Binding-site contacts:
Ligand atom O7 contacts residue ASN61 of chain 1.B at 4.3 Å.
Ligand atom C4 contacts residue ASN61 of chain 1.B at 4.2 Å.
Ligand atom C1 contacts residue ASN61 of chain 1.B at 1.4 Å.
Ligand atom C3 contacts residue ASN61 of chain 1.B at 3.8 Å.
Ligand atom O6 contacts residue TYR28 of chain 1.B at 3.3 Å.
Ligand atom C6 contacts residue TYR28 of chain 1.B at 3.7 Å (hydrophobic).
Ligand atom C5 contacts residue TYR28 of chain 1.B at 4.0 Å (hydrophobic).
Ligand atom O5 contacts residue TYR28 of chain 1.B at 4.0 Å.
Ligand atom C2 contacts residue ASN61 of chain 1.B at 2.5 Å.
Ligand atom C1 contacts residue TYR28 of chain 1.B at 4.3 Å (hydrophobic).
Ligand atom O5 contacts residue ASN61 of chain 1.B at 2.4 Å (h-bond).
Ligand atom N2 contacts residue ASN61 of chain 1.B at 2.9 Å (h-bond).
Ligand atom C7 contacts residue ASN61 of chain 1.B at 3.9 Å.
Ligand atom C5 contacts residue ASN61 of chain 1.B at 3.7 Å.

A protein and the small-molecule ligand that binds it are described below.
Small molecule (SMILES): CC(=O)N[C@@H]1[C@@H](O)[C@H](O)[C@@H](CO)O[C@H]1O

Sequence of chain 1.B:
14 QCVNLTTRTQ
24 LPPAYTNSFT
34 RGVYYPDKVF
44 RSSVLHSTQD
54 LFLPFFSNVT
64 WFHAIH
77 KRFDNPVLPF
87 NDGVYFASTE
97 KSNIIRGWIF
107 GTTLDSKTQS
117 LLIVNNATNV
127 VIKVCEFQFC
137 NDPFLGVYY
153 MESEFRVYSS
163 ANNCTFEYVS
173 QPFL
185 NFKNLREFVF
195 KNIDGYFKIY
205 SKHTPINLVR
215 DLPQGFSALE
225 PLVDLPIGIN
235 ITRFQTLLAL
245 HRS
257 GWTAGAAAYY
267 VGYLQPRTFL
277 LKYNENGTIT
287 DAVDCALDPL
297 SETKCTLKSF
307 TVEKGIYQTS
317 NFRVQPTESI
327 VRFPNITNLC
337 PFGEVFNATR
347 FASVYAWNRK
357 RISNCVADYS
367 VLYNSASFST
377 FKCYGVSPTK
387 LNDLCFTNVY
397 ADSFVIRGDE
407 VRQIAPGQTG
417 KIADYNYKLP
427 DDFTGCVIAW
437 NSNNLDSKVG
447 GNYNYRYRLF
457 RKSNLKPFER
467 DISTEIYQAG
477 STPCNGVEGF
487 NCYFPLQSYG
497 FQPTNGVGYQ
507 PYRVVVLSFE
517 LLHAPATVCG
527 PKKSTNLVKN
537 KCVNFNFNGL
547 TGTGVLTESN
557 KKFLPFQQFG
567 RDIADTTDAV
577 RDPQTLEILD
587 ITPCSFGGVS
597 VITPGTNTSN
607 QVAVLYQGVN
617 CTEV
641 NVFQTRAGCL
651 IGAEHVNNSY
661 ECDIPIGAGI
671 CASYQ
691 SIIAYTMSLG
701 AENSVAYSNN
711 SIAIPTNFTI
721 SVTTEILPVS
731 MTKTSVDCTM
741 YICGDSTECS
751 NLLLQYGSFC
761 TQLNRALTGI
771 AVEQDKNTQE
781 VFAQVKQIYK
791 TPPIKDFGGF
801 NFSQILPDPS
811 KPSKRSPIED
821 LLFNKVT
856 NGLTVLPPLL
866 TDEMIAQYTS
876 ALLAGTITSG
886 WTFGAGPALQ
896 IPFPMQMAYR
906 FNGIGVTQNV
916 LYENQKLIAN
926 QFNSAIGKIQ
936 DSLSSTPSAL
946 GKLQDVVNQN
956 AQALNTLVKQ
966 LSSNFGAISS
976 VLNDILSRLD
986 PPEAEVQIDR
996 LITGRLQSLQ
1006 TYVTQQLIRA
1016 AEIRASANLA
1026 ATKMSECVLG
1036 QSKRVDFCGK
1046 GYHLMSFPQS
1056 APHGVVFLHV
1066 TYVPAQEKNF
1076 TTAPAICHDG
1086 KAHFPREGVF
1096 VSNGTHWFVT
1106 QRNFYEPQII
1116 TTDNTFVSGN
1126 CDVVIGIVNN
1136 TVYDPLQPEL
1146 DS